Sequence of chain 1.C:
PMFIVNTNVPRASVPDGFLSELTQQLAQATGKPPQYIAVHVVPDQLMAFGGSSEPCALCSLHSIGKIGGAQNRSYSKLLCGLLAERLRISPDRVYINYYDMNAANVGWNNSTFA

Sequence of chain 1.A:
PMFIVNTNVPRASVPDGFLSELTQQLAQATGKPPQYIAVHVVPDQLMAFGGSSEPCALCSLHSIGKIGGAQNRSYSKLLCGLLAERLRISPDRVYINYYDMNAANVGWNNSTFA

Binding-site contacts:
Ligand atom CAK contacts residue TYR95 of chain 1.C at 4.3 Å (hydrophobic).
Ligand atom CAH contacts residue ILE64 of chain 1.A at 4.0 Å (hydrophobic).
Ligand atom CAF contacts residue ILE64 of chain 1.A at 4.1 Å (hydrophobic).
Ligand atom CAM contacts residue ILE64 of chain 1.A at 3.9 Å (hydrophobic).
Ligand atom SAC contacts residue HIS62 of chain 1.A at 3.9 Å.
Ligand atom NAJ contacts residue PRO1 of chain 1.A at 2.5 Å (h-bond).
Ligand atom CAD contacts residue LYS32 of chain 1.A at 4.2 Å.
Ligand atom CAI contacts residue PRO1 of chain 1.A at 3.8 Å (hydrophobic).
Ligand atom SAC contacts residue SER63 of chain 1.A at 4.0 Å.
Ligand atom CAE contacts residue LYS32 of chain 1.A at 3.8 Å.
Ligand atom NAJ contacts residue TYR36 of chain 1.A at 3.2 Å (h-bond).
Ligand atom SAC contacts residue PRO1 of chain 1.A at 2.5 Å (h-bond).
Ligand atom NAB contacts residue LYS32 of chain 1.A at 4.3 Å.
Ligand atom CAD contacts residue ILE64 of chain 1.A at 4.4 Å (hydrophobic).
Ligand atom CAF contacts residue TYR36 of chain 1.A at 4.3 Å (hydrophobic).
Ligand atom CAK contacts residue PRO1 of chain 1.A at 1.4 Å (hydrophobic).
Ligand atom CAI contacts residue PHE113 of chain 1.A at 4.0 Å (hydrophobic).
Ligand atom CAI contacts residue TYR95 of chain 1.C at 3.4 Å (hydrophobic).
Ligand atom CAG contacts residue ILE64 of chain 1.A at 3.8 Å (hydrophobic).
Ligand atom SAC contacts residue ILE64 of chain 1.A at 4.1 Å.
Ligand atom NAJ contacts residue TYR95 of chain 1.C at 3.5 Å (h-bond).
Ligand atom CAK contacts residue TYR36 of chain 1.A at 3.6 Å (hydrophobic).
Ligand atom CAL contacts residue ILE64 of chain 1.A at 4.1 Å (hydrophobic).
Ligand atom CAM contacts residue TYR36 of chain 1.A at 4.2 Å (hydrophobic).
Ligand atom CAG contacts residue PRO1 of chain 1.A at 4.2 Å (hydrophobic).
Ligand atom CAF contacts residue PHE113 of chain 1.A at 3.8 Å (hydrophobic).
Ligand atom CAM contacts residue PHE113 of chain 1.A at 4.2 Å (hydrophobic).
Ligand atom CAE contacts residue ILE64 of chain 1.A at 3.5 Å (hydrophobic).
Ligand atom CAI contacts residue TYR36 of chain 1.A at 4.1 Å (hydrophobic).
Ligand atom SAC contacts residue MET2 of chain 1.A at 3.7 Å.
Ligand atom CAK contacts residue MET2 of chain 1.A at 4.2 Å (hydrophobic).
Ligand atom CAH contacts residue PHE113 of chain 1.A at 3.5 Å (hydrophobic).
Ligand atom CAH contacts residue TYR36 of chain 1.A at 3.8 Å (hydrophobic).
Ligand atom CAL contacts residue LYS32 of chain 1.A at 4.4 Å.

A protein and the small-molecule ligand that binds it are described below.
Small molecule (SMILES): N#Cc1ccc(CNC=S)cc1